This protein binds this small molecule.
Small molecule (SMILES): CC(=O)N[C@H]1[C@H](O[C@H]2[C@H](O)[C@@H](NC(C)=O)CO[C@@H]2CO)O[C@H](CO)[C@@H](O)[C@@H]1O

Sequence of chain 23.B:
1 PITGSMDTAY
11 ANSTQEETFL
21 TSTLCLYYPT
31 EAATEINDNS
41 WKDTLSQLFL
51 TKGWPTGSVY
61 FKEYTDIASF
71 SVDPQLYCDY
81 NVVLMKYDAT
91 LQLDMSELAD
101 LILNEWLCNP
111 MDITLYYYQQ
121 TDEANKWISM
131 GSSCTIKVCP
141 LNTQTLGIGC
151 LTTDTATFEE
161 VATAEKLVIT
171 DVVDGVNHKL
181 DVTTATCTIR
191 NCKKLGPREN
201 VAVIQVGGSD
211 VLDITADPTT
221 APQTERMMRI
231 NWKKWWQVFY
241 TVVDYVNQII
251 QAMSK

Binding-site contacts:
Ligand atom C7 contacts residue ASN12 of chain 23.B at 3.9 Å.
Ligand atom O7 contacts residue ASN12 of chain 23.B at 3.7 Å.
Ligand atom N2 contacts residue ASN12 of chain 23.B at 3.8 Å.
Ligand atom C1 contacts residue ASN12 of chain 23.B at 2.2 Å.
Ligand atom O5 contacts residue ASN12 of chain 23.B at 2.7 Å (h-bond).
Ligand atom C2 contacts residue ASN12 of chain 23.B at 3.2 Å.
Ligand atom C5 contacts residue ASN12 of chain 23.B at 4.1 Å.